This protein binds this small molecule.
Small molecule (SMILES): NS(=O)(=O)c1ccc([Se]C2CCCCC2)cc1

Binding-site contacts:
Ligand atom C10 contacts residue HIS10 of chain 1.A at 4.2 Å.
Ligand atom C5 contacts residue HIS10 of chain 1.A at 3.6 Å.
Ligand atom C4 contacts residue HIS4 of chain 1.A at 4.4 Å.
Ligand atom C6 contacts residue HIS4 of chain 1.A at 4.0 Å.
Ligand atom C3 contacts residue TRP5 of chain 1.A at 4.5 Å (hydrophobic).
Ligand atom O17 contacts residue HIS15 of chain 1.A at 3.6 Å.
Ligand atom N16 contacts residue LYS18 of chain 1.A at 4.0 Å.
Ligand atom C13 contacts residue HIS10 of chain 1.A at 4.3 Å.
Ligand atom C11 contacts residue ASN11 of chain 1.A at 3.9 Å.
Ligand atom C12 contacts residue HIS10 of chain 1.A at 4.0 Å.
Ligand atom N16 contacts residue TRP16 of chain 1.A at 3.9 Å.
Ligand atom C11 contacts residue HIS10 of chain 1.A at 4.2 Å.
Ligand atom C4 contacts residue HIS15 of chain 1.A at 4.2 Å.
Ligand atom S2 contacts residue TRP5 of chain 1.A at 4.1 Å.
Ligand atom S2 contacts residue ASP19 of chain 1.A at 3.6 Å.
Ligand atom C5 contacts residue ASN11 of chain 1.A at 3.9 Å.
Ligand atom C4 contacts residue ASN11 of chain 1.A at 3.9 Å.
Ligand atom C6 contacts residue TRP5 of chain 1.A at 4.4 Å (hydrophobic).
Ligand atom C3 contacts residue HIS4 of chain 1.A at 4.3 Å.
Ligand atom S2 contacts residue TRP16 of chain 1.A at 4.3 Å.
Ligand atom C3 contacts residue ASP19 of chain 1.A at 3.9 Å.
Ligand atom C12 contacts residue ASN11 of chain 1.A at 3.9 Å.
Ligand atom C14 contacts residue HIS10 of chain 1.A at 4.4 Å.
Ligand atom S2 contacts residue HIS15 of chain 1.A at 4.0 Å.
Ligand atom C4 contacts residue HIS10 of chain 1.A at 4.0 Å.
Ligand atom C8 contacts residue HIS4 of chain 1.A at 4.1 Å.
Ligand atom O17 contacts residue TRP5 of chain 1.A at 3.7 Å.
Ligand atom O17 contacts residue ASN11 of chain 1.A at 3.6 Å (h-bond).
Ligand atom O1 contacts residue PHE20 of chain 1.A at 3.8 Å.
Ligand atom C7 contacts residue HIS4 of chain 1.A at 3.5 Å.
Ligand atom N16 contacts residue HIS15 of chain 1.A at 2.9 Å (h-bond).
Ligand atom C6 contacts residue ASP19 of chain 1.A at 3.8 Å.
Ligand atom N16 contacts residue ASP19 of chain 1.A at 2.7 Å (salt-bridge).
Ligand atom O1 contacts residue ASP19 of chain 1.A at 3.6 Å (salt-bridge).
Ligand atom O17 contacts residue TRP16 of chain 1.A at 3.4 Å.
Ligand atom O1 contacts residue TRP5 of chain 1.A at 3.6 Å.
Ligand atom C11 contacts residue HIS4 of chain 1.A at 4.2 Å.
Ligand atom C5 contacts residue HIS4 of chain 1.A at 4.4 Å.

Sequence of chain 1.A:
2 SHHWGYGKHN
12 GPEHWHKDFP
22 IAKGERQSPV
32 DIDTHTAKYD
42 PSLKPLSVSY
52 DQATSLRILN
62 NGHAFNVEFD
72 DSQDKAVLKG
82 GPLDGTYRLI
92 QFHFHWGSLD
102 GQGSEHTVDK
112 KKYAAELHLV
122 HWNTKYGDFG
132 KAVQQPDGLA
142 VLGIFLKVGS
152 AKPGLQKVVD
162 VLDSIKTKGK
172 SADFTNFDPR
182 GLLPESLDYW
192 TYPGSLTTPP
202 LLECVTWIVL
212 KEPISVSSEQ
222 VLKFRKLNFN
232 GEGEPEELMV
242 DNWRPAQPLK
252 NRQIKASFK